This protein binds this small molecule.
Small molecule (SMILES): Cc1cccc(Nc2cc(Cl)nc(SCC(=O)O)n2)c1C

Sequence of chain 1.A:
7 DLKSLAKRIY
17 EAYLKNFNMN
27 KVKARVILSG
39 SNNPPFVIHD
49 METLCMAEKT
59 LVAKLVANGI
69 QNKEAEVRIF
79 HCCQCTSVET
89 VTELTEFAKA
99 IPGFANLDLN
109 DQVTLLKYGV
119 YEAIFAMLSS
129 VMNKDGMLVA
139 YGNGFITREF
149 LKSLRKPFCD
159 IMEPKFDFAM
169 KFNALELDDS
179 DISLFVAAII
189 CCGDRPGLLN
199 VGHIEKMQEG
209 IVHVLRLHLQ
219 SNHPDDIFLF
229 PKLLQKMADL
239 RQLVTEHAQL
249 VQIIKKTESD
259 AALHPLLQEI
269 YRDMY

Binding-site contacts:
Ligand atom C6 contacts residue CYS80 of chain 1.A at 3.5 Å (hydrophobic).
Ligand atom CAR contacts residue LEU52 of chain 1.A at 3.9 Å (hydrophobic).
Ligand atom OAC contacts residue LYS71 of chain 1.A at 2.7 Å (salt-bridge).
Ligand atom SAN contacts residue ILE68 of chain 1.A at 3.8 Å.
Ligand atom C2 contacts residue LEU63 of chain 1.A at 3.5 Å (hydrophobic).
Ligand atom C2 contacts residue ARG76 of chain 1.A at 3.5 Å.
Ligand atom N3 contacts residue ARG76 of chain 1.A at 3.3 Å (salt-bridge).
Ligand atom C6 contacts residue LEU63 of chain 1.A at 3.7 Å (hydrophobic).
Ligand atom C5 contacts residue CYS80 of chain 1.A at 3.4 Å (hydrophobic).
Ligand atom CAH contacts residue GLU56 of chain 1.A at 3.8 Å.
Ligand atom C6 contacts residue ARG76 of chain 1.A at 4.0 Å.
Ligand atom CAJ contacts residue HIS79 of chain 1.A at 3.7 Å.
Ligand atom N1 contacts residue ARG76 of chain 1.A at 3.9 Å.
Ligand atom CAA contacts residue ILE46 of chain 1.A at 3.4 Å (hydrophobic).
Ligand atom CAT contacts residue GLU56 of chain 1.A at 3.6 Å.
Ligand atom CAB contacts residue CYS80 of chain 1.A at 3.9 Å (hydrophobic).
Ligand atom CAB contacts residue ARG76 of chain 1.A at 3.9 Å.
Ligand atom NAM contacts residue ARG76 of chain 1.A at 3.9 Å.
Ligand atom CAB contacts residue ILE77 of chain 1.A at 3.6 Å (hydrophobic).
Ligand atom N1 contacts residue CYS80 of chain 1.A at 3.9 Å.
Ligand atom C4 contacts residue ARG76 of chain 1.A at 3.4 Å.
Ligand atom C5 contacts residue ARG76 of chain 1.A at 3.7 Å.
Ligand atom CL6 contacts residue CYS80 of chain 1.A at 3.4 Å.
Ligand atom CL6 contacts residue CYS83 of chain 1.A at 3.3 Å.
Ligand atom C6 contacts residue HIS79 of chain 1.A at 4.0 Å.
Ligand atom SAN contacts residue ARG76 of chain 1.A at 3.7 Å.
Ligand atom N3 contacts residue GLU56 of chain 1.A at 3.9 Å.
Ligand atom CAH contacts residue VAL60 of chain 1.A at 3.7 Å (hydrophobic).
Ligand atom CAR contacts residue CYS80 of chain 1.A at 3.8 Å (hydrophobic).
Ligand atom C4 contacts residue GLU56 of chain 1.A at 3.9 Å.
Ligand atom NAM contacts residue GLU56 of chain 1.A at 3.0 Å (salt-bridge).
Ligand atom CAB contacts residue LEU52 of chain 1.A at 3.4 Å (hydrophobic).
Ligand atom CL6 contacts residue HIS79 of chain 1.A at 3.5 Å.
Ligand atom OAC contacts residue ILE68 of chain 1.A at 3.8 Å.
Ligand atom CAO contacts residue LYS71 of chain 1.A at 3.4 Å.
Ligand atom N3 contacts residue ILE68 of chain 1.A at 3.6 Å.
Ligand atom CAP contacts residue CYS80 of chain 1.A at 3.7 Å (hydrophobic).
Ligand atom N1 contacts residue HIS79 of chain 1.A at 3.8 Å.
Ligand atom N1 contacts residue LEU63 of chain 1.A at 3.3 Å.
Ligand atom OAD contacts residue LYS71 of chain 1.A at 3.3 Å (salt-bridge).